Sequence of chain 1.A:
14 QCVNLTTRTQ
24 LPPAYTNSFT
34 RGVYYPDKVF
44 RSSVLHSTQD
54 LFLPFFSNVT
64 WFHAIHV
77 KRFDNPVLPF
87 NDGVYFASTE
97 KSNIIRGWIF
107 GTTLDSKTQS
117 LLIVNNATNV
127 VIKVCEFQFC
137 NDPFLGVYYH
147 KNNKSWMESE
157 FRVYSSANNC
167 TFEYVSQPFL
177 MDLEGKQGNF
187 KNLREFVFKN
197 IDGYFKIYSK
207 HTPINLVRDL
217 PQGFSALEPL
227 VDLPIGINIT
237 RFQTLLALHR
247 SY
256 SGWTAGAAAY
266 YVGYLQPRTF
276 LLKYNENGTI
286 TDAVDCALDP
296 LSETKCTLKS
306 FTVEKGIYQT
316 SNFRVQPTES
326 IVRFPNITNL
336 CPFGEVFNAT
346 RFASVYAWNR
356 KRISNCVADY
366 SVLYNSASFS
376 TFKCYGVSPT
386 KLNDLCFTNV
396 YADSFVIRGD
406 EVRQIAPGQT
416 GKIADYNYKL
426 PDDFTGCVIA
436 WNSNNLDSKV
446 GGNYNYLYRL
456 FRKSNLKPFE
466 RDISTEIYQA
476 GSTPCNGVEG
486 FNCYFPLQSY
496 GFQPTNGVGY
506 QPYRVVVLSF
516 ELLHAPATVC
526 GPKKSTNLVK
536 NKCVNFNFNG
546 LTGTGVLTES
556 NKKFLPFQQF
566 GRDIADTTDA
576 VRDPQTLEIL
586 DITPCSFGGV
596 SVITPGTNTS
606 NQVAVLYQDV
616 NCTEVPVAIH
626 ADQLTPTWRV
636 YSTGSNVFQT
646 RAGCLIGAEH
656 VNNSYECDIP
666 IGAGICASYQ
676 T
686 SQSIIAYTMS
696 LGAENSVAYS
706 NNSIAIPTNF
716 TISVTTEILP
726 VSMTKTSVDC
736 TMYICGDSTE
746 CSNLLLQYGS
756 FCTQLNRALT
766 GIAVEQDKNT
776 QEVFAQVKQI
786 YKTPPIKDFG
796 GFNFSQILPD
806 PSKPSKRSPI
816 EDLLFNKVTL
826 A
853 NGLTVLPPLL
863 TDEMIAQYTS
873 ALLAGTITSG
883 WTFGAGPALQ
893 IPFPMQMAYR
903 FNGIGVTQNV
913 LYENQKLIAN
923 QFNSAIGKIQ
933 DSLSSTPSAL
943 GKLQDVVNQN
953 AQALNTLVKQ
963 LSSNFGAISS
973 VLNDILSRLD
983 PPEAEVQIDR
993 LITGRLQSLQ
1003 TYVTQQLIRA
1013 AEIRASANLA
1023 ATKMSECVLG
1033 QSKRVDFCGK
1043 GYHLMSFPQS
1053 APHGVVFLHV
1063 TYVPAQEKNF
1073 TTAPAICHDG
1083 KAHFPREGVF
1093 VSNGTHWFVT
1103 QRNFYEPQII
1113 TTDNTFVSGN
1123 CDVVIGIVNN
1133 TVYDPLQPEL

Binding-site contacts:
Ligand atom C3 contacts residue ASN1071 of chain 1.A at 3.8 Å.
Ligand atom C1 contacts residue ASN1071 of chain 1.A at 1.4 Å.
Ligand atom C4 contacts residue ASN1071 of chain 1.A at 4.2 Å.
Ligand atom O5 contacts residue ASN1071 of chain 1.A at 2.4 Å (h-bond).
Ligand atom N2 contacts residue ASN1071 of chain 1.A at 2.9 Å (h-bond).
Ligand atom C8 contacts residue ASN1071 of chain 1.A at 4.0 Å.
Ligand atom C8 contacts residue LYS1070 of chain 1.A at 3.8 Å.
Ligand atom C7 contacts residue ASN1071 of chain 1.A at 3.7 Å.
Ligand atom C8 contacts residue GLU1069 of chain 1.A at 3.1 Å.
Ligand atom C2 contacts residue ASN1071 of chain 1.A at 2.5 Å.
Ligand atom C5 contacts residue ASN1071 of chain 1.A at 3.7 Å.
Ligand atom O7 contacts residue ASN1071 of chain 1.A at 4.0 Å.

The protein below binds the small molecule below.
Small molecule (SMILES): CC(=O)N[C@@H]1[C@@H](O)[C@H](O)[C@@H](CO)O[C@H]1O